Binding-site contacts:
Ligand atom O1 contacts residue ASP180 of chain 1.A at 2.8 Å (salt-bridge).
Ligand atom C4 contacts residue LEU95 of chain 1.A at 3.9 Å (hydrophobic).
Ligand atom C2 contacts residue LYS63 of chain 1.A at 3.9 Å.
Ligand atom C4 contacts residue GLU82 of chain 1.A at 3.6 Å.
Ligand atom O1 contacts residue ALA179 of chain 1.A at 3.7 Å.
Ligand atom C10 contacts residue GLU112 of chain 1.A at 3.2 Å.
Ligand atom C15 contacts residue VAL48 of chain 1.A at 3.7 Å (hydrophobic).
Ligand atom N2 contacts residue ALA61 of chain 1.A at 3.8 Å.
Ligand atom N2 contacts residue GLU112 of chain 1.A at 3.9 Å.
Ligand atom N2 contacts residue TYR113 of chain 1.A at 3.8 Å.
Ligand atom N2 contacts residue MET114 of chain 1.A at 2.9 Å (h-bond).
Ligand atom C5 contacts residue LEU95 of chain 1.A at 3.7 Å (hydrophobic).
Ligand atom O1 contacts residue GLU82 of chain 1.A at 2.5 Å (salt-bridge).
Ligand atom O1 contacts residue LYS63 of chain 1.A at 3.5 Å (salt-bridge).
Ligand atom C3 contacts residue LYS63 of chain 1.A at 3.8 Å.
Ligand atom C12 contacts residue MET114 of chain 1.A at 3.3 Å (hydrophobic).
Ligand atom C13 contacts residue LEU40 of chain 1.A at 3.9 Å (hydrophobic).
Ligand atom C6 contacts residue LEU95 of chain 1.A at 3.7 Å (hydrophobic).
Ligand atom C10 contacts residue MET114 of chain 1.A at 3.6 Å (hydrophobic).
Ligand atom C9 contacts residue ALA61 of chain 1.A at 3.7 Å (hydrophobic).
Ligand atom C9 contacts residue LEU169 of chain 1.A at 3.8 Å (hydrophobic).
Ligand atom C9 contacts residue LEU95 of chain 1.A at 4.0 Å (hydrophobic).
Ligand atom C10 contacts residue LEU95 of chain 1.A at 3.9 Å (hydrophobic).
Ligand atom C16 contacts residue LEU169 of chain 1.A at 3.8 Å (hydrophobic).
Ligand atom C6 contacts residue LYS63 of chain 1.A at 4.0 Å.
Ligand atom C9 contacts residue THR111 of chain 1.A at 3.3 Å.
Ligand atom C11 contacts residue MET114 of chain 1.A at 3.9 Å (hydrophobic).
Ligand atom C1 contacts residue ALA61 of chain 1.A at 3.8 Å (hydrophobic).
Ligand atom C5 contacts residue LYS63 of chain 1.A at 3.6 Å.
Ligand atom S contacts residue SER41 of chain 1.A at 3.9 Å.
Ligand atom C8 contacts residue LEU169 of chain 1.A at 3.7 Å (hydrophobic).
Ligand atom O3 contacts residue SER41 of chain 1.A at 2.8 Å (h-bond).
Ligand atom C1 contacts residue LYS63 of chain 1.A at 3.8 Å.
Ligand atom C10 contacts residue ALA61 of chain 1.A at 3.5 Å (hydrophobic).
Ligand atom C1 contacts residue THR111 of chain 1.A at 3.6 Å.
Ligand atom C5 contacts residue GLU82 of chain 1.A at 3.5 Å.
Ligand atom C10 contacts residue THR111 of chain 1.A at 3.5 Å.
Ligand atom C3 contacts residue THR111 of chain 1.A at 3.8 Å.
Ligand atom O2 contacts residue LEU40 of chain 1.A at 3.9 Å.
Ligand atom C4 contacts residue LYS63 of chain 1.A at 3.6 Å.

This small molecule binds to this protein.
Small molecule (SMILES): Cc1ccc(O)cc1Nc1ccnc2ccc(S(C)(=O)=O)cc12

Sequence of chain 1.A:
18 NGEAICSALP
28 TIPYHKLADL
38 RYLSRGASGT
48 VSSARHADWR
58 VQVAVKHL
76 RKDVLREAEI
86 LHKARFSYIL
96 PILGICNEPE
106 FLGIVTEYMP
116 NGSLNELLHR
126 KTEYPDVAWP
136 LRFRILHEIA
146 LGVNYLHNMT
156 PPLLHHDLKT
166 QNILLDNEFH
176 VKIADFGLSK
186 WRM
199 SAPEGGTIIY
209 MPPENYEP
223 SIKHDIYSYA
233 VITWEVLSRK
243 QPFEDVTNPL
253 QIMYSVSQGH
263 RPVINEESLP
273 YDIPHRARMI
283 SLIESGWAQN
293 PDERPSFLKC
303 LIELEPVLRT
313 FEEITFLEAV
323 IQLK